Sequence of chain 1.C:
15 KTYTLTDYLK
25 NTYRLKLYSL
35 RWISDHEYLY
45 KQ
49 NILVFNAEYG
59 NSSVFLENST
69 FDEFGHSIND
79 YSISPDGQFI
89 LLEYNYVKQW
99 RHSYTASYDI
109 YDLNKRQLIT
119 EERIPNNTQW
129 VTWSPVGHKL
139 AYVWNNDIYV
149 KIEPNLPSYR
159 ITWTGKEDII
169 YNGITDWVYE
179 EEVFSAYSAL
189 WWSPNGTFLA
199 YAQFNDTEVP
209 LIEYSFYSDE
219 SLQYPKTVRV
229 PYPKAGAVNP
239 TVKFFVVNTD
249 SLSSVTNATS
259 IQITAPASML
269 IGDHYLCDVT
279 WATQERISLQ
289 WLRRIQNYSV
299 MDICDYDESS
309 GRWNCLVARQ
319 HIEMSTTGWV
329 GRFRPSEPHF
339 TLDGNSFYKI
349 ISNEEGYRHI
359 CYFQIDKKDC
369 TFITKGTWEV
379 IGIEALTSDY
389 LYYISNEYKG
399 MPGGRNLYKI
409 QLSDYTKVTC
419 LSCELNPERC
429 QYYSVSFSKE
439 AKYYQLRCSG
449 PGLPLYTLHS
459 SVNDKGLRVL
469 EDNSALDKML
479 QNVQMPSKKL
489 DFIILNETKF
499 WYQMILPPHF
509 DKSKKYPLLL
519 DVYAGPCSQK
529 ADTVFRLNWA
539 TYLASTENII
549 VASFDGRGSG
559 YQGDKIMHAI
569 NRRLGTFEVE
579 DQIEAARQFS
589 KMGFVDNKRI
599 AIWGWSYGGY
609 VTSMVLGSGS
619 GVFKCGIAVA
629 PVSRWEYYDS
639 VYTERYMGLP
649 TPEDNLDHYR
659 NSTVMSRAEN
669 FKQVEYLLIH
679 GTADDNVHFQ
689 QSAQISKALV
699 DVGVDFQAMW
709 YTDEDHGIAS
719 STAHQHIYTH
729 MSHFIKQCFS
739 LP

Binding-site contacts:
Ligand atom C7 contacts residue ASN124 of chain 1.C at 3.4 Å.
Ligand atom O5 contacts residue ASN124 of chain 1.C at 2.4 Å (h-bond).
Ligand atom C3 contacts residue ARG121 of chain 1.C at 4.4 Å.
Ligand atom C8 contacts residue ASN124 of chain 1.C at 4.3 Å.
Ligand atom C5 contacts residue ASN124 of chain 1.C at 3.7 Å.
Ligand atom C1 contacts residue ASN124 of chain 1.C at 1.4 Å.
Ligand atom N2 contacts residue ARG121 of chain 1.C at 4.0 Å.
Ligand atom C2 contacts residue ASN124 of chain 1.C at 2.4 Å.
Ligand atom C8 contacts residue ARG121 of chain 1.C at 4.4 Å.
Ligand atom N2 contacts residue ASN124 of chain 1.C at 2.9 Å (h-bond).
Ligand atom C8 contacts residue ILE122 of chain 1.C at 4.0 Å (hydrophobic).
Ligand atom C4 contacts residue ASN124 of chain 1.C at 4.2 Å.
Ligand atom C8 contacts residue PRO123 of chain 1.C at 4.0 Å (hydrophobic).
Ligand atom O7 contacts residue ASN124 of chain 1.C at 3.6 Å.
Ligand atom C3 contacts residue ASN124 of chain 1.C at 3.8 Å.
Ligand atom O3 contacts residue ARG121 of chain 1.C at 4.2 Å.

A protein and the small-molecule ligand that binds it are described below.
Small molecule (SMILES): CC(=O)N[C@@H]1[C@@H](O)[C@H](O)[C@@H](CO)O[C@H]1O